Sequence of chain 18.A:
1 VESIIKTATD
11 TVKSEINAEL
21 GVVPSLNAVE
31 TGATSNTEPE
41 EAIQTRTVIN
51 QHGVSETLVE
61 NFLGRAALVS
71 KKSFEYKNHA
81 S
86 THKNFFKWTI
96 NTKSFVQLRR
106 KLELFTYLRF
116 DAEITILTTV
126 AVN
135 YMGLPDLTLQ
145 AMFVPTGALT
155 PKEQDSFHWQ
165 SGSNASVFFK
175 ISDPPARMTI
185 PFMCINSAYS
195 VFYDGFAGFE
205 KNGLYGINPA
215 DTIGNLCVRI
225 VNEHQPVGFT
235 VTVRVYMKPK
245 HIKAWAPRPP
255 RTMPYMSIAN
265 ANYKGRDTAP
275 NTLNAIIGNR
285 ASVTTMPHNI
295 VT

Sequence of chain 18.C:
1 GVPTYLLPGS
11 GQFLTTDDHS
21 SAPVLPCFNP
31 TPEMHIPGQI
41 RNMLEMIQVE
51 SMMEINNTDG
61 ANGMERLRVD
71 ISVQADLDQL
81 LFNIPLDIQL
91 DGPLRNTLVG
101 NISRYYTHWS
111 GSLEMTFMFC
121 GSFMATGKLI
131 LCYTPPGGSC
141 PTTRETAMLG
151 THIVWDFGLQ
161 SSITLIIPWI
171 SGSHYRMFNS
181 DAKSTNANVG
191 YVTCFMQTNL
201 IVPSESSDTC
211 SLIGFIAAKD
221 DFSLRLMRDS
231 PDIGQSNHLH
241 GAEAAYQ

Binding-site contacts:
Ligand atom C4 contacts residue ASN275 of chain 18.A at 3.8 Å.
Ligand atom C3 contacts residue PRO274 of chain 18.A at 3.8 Å (hydrophobic).
Ligand atom C3 contacts residue ARG104 of chain 18.C at 3.9 Å.
Ligand atom O4 contacts residue PRO231 of chain 18.C at 3.8 Å.
Ligand atom O6 contacts residue PRO274 of chain 18.A at 3.7 Å.
Ligand atom O10 contacts residue ASN275 of chain 18.A at 2.9 Å (h-bond).
Ligand atom C5 contacts residue PRO274 of chain 18.A at 3.9 Å (hydrophobic).
Ligand atom C4 contacts residue ARG104 of chain 18.C at 4.0 Å.
Ligand atom C3 contacts residue PRO274 of chain 18.A at 4.1 Å (hydrophobic).
Ligand atom C11 contacts residue ILE233 of chain 18.C at 3.8 Å (hydrophobic).
Ligand atom O3 contacts residue ASP91 of chain 18.C at 4.0 Å.
Ligand atom C10 contacts residue PRO231 of chain 18.C at 3.9 Å (hydrophobic).
Ligand atom C6 contacts residue PRO231 of chain 18.C at 4.0 Å (hydrophobic).
Ligand atom C3 contacts residue ARG95 of chain 18.C at 3.9 Å.
Ligand atom O4 contacts residue ASP232 of chain 18.C at 2.8 Å (salt-bridge).
Ligand atom O3 contacts residue PRO274 of chain 18.A at 3.9 Å.
Ligand atom C4 contacts residue ASP232 of chain 18.C at 3.5 Å.
Ligand atom C10 contacts residue ASN275 of chain 18.A at 3.2 Å.
Ligand atom N5 contacts residue ASN275 of chain 18.A at 3.5 Å (h-bond).
Ligand atom C1 contacts residue ARG104 of chain 18.C at 3.7 Å.
Ligand atom O6 contacts residue ASP91 of chain 18.C at 3.3 Å.
Ligand atom O1B contacts residue ARG104 of chain 18.C at 2.8 Å (salt-bridge).
Ligand atom O4 contacts residue ASN275 of chain 18.A at 3.0 Å (h-bond).
Ligand atom C6 contacts residue ASP91 of chain 18.C at 3.9 Å.
Ligand atom O4 contacts residue ARG95 of chain 18.C at 3.6 Å.
Ligand atom O7 contacts residue PRO274 of chain 18.A at 3.4 Å.
Ligand atom N5 contacts residue PRO231 of chain 18.C at 2.9 Å (h-bond).
Ligand atom C3 contacts residue ASP232 of chain 18.C at 4.1 Å.
Ligand atom C4 contacts residue PRO231 of chain 18.C at 3.4 Å (hydrophobic).
Ligand atom O3 contacts residue GLY282 of chain 18.A at 3.4 Å.
Ligand atom O4 contacts residue ASP91 of chain 18.C at 2.8 Å (salt-bridge).
Ligand atom C11 contacts residue PRO231 of chain 18.C at 4.0 Å (hydrophobic).
Ligand atom C5 contacts residue PRO231 of chain 18.C at 3.6 Å (hydrophobic).
Ligand atom O7 contacts residue SER180 of chain 18.C at 3.7 Å.
Ligand atom C5 contacts residue ASN275 of chain 18.A at 3.5 Å.
Ligand atom C4 contacts residue ASP91 of chain 18.C at 3.3 Å.
Ligand atom C11 contacts residue GLY234 of chain 18.C at 3.9 Å.
Ligand atom O10 contacts residue ARG270 of chain 18.A at 4.0 Å.
Ligand atom C11 contacts residue ASP232 of chain 18.C at 3.8 Å.
Ligand atom C4 contacts residue PRO274 of chain 18.A at 4.0 Å (hydrophobic).

This small molecule binds to this protein.
Small molecule (SMILES): CC(=O)N[C@@H]1[C@@H](O)[C@H](O[C@@H]2O[C@H](CO[C@]3(C(=O)O)C[C@H](O)[C@@H](NC(C)=O)[C@H]([C@H](O)[C@H](O)CO)O3)[C@H](O)[C@H](O)[C@H]2O)[C@@H](CO)O[C@H]1O